Binding-site contacts:
Ligand atom O3G contacts residue TYR361 of chain 2.A at 3.0 Å (h-bond).
Ligand atom O5' contacts residue ARG210 of chain 2.A at 3.6 Å (salt-bridge).
Ligand atom O5' contacts residue HIS261 of chain 2.A at 3.1 Å.
Ligand atom O3' contacts residue ASP365 of chain 2.A at 2.6 Å (salt-bridge).
Ligand atom O2A contacts residue HIS213 of chain 2.A at 3.8 Å.
Ligand atom C4' contacts residue ARG210 of chain 2.A at 3.5 Å.
Ligand atom O3A contacts residue ASP357 of chain 2.A at 3.3 Å (salt-bridge).
Ligand atom O1A contacts residue HIS256 of chain 2.A at 3.3 Å.
Ligand atom C5' contacts residue TYR361 of chain 2.A at 3.5 Å (hydrophobic).
Ligand atom O1B contacts residue GLU280 of chain 2.A at 3.3 Å (salt-bridge).
Ligand atom O3' contacts residue TYR431 of chain 2.A at 3.6 Å.
Ligand atom O1A contacts residue ASN253 of chain 2.A at 3.1 Å (h-bond).
Ligand atom O2G contacts residue HIS261 of chain 2.A at 3.5 Å.
Ligand atom C2' contacts residue TYR431 of chain 2.A at 3.3 Å (hydrophobic).
Ligand atom O1B contacts residue HIS279 of chain 2.A at 2.8 Å (h-bond).
Ligand atom O6 contacts residue TYR431 of chain 2.A at 3.2 Å (h-bond).
Ligand atom O1A contacts residue HIS279 of chain 2.A at 3.1 Å.
Ligand atom C1' contacts residue HIS261 of chain 2.A at 3.5 Å.
Ligand atom O3B contacts residue HIS261 of chain 2.A at 3.2 Å.
Ligand atom N1 contacts residue TYR431 of chain 2.A at 2.8 Å (h-bond).
Ligand atom O2A contacts residue ASN253 of chain 2.A at 3.7 Å.
Ligand atom O4' contacts residue ARG210 of chain 2.A at 3.5 Å (salt-bridge).
Ligand atom C2 contacts residue TYR431 of chain 2.A at 3.5 Å (hydrophobic).
Ligand atom O3G contacts residue LYS358 of chain 2.A at 3.8 Å.
Ligand atom O2A contacts residue TYR361 of chain 2.A at 3.5 Å.
Ligand atom C2' contacts residue LEU196 of chain 2.A at 3.8 Å (hydrophobic).
Ligand atom C3' contacts residue ASP365 of chain 2.A at 3.8 Å.
Ligand atom C6 contacts residue TYR431 of chain 2.A at 3.1 Å (hydrophobic).
Ligand atom O3' contacts residue TYR361 of chain 2.A at 3.8 Å.
Ligand atom O3' contacts residue GLN195 of chain 2.A at 3.7 Å.
Ligand atom O2A contacts residue ARG210 of chain 2.A at 3.6 Å.
Ligand atom N2 contacts residue LEU196 of chain 2.A at 2.5 Å (h-bond).
Ligand atom C8 contacts residue HIS261 of chain 2.A at 3.2 Å.
Ligand atom C2 contacts residue LEU196 of chain 2.A at 3.6 Å (hydrophobic).
Ligand atom PA contacts residue ASP357 of chain 2.A at 3.5 Å.
Ligand atom O2B contacts residue ARG252 of chain 2.A at 3.5 Å (salt-bridge).
Ligand atom N9 contacts residue HIS261 of chain 2.A at 3.3 Å (h-bond).
Ligand atom O3' contacts residue LEU196 of chain 2.A at 3.5 Å.
Ligand atom O4' contacts residue HIS261 of chain 2.A at 2.7 Å (h-bond).
Ligand atom O2A contacts residue ASP357 of chain 2.A at 2.8 Å (salt-bridge).

Sequence of chain 2.A:
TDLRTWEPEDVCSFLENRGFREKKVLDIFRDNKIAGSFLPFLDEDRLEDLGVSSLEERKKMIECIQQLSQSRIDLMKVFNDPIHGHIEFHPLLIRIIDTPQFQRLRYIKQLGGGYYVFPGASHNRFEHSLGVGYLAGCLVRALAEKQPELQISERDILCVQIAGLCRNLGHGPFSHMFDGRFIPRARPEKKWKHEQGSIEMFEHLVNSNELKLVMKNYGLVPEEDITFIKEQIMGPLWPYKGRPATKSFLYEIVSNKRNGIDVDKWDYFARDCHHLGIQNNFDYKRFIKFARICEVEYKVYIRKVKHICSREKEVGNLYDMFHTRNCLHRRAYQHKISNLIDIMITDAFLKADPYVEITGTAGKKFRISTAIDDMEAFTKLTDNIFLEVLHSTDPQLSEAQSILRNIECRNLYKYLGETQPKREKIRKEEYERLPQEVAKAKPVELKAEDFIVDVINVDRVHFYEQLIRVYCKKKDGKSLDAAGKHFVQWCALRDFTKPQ

This small molecule binds to this protein.
Small molecule (SMILES): Nc1nc2c(ncn2[C@H]2C[C@H](O)[C@@H](CO[P](=O)(O)O[P](=O)(O)OP(=O)(O)O)O2)c(=O)[nH]1